A small-molecule ligand and the protein it binds are described below.
Small molecule (SMILES): C[C@@H](N)C(=O)O

Sequence of chain 1.A:
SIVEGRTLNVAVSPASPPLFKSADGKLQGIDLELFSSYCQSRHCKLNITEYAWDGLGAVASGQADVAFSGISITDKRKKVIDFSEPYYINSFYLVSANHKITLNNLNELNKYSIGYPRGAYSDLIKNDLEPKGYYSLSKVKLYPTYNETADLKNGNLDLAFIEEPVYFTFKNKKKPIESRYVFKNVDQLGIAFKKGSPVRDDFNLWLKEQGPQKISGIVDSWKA

Binding-site contacts:
Ligand atom CA contacts residue TRP57 of chain 1.A at 4.4 Å (hydrophobic).
Ligand atom OXT contacts residue ALA127 of chain 1.A at 2.8 Å (h-bond).
Ligand atom OXT contacts residue SER77 of chain 1.A at 4.1 Å.
Ligand atom CB contacts residue PHE97 of chain 1.A at 4.2 Å (hydrophobic).
Ligand atom N contacts residue LEU198 of chain 1.A at 3.7 Å.
Ligand atom CA contacts residue GLY75 of chain 1.A at 3.8 Å.
Ligand atom OXT contacts residue TRP57 of chain 1.A at 3.6 Å.
Ligand atom O contacts residue TRP57 of chain 1.A at 3.4 Å.
Ligand atom CA contacts residue TYR153 of chain 1.A at 4.5 Å (hydrophobic).
Ligand atom C contacts residue SER77 of chain 1.A at 3.5 Å.
Ligand atom O contacts residue ARG82 of chain 1.A at 2.7 Å (salt-bridge).
Ligand atom CA contacts residue SER77 of chain 1.A at 3.5 Å.
Ligand atom CA contacts residue MSE126 of chain 1.A at 4.0 Å.
Ligand atom C contacts residue TRP57 of chain 1.A at 3.5 Å (hydrophobic).
Ligand atom N contacts residue GLU171 of chain 1.A at 2.8 Å (salt-bridge).
Ligand atom N contacts residue ILE76 of chain 1.A at 4.4 Å.
Ligand atom CB contacts residue TYR128 of chain 1.A at 3.6 Å (hydrophobic).
Ligand atom C contacts residue ALA127 of chain 1.A at 3.9 Å (hydrophobic).
Ligand atom N contacts residue SER77 of chain 1.A at 3.0 Å (h-bond).
Ligand atom C contacts residue GLY75 of chain 1.A at 4.1 Å.
Ligand atom C contacts residue MSE126 of chain 1.A at 4.1 Å.
Ligand atom CA contacts residue GLU171 of chain 1.A at 3.5 Å.
Ligand atom O contacts residue ILE76 of chain 1.A at 3.5 Å.
Ligand atom C contacts residue ARG82 of chain 1.A at 3.4 Å.
Ligand atom CB contacts residue ALA127 of chain 1.A at 4.0 Å (hydrophobic).
Ligand atom OXT contacts residue GLY125 of chain 1.A at 4.5 Å.
Ligand atom CB contacts residue TYR153 of chain 1.A at 4.1 Å (hydrophobic).
Ligand atom CB contacts residue MSE126 of chain 1.A at 4.1 Å.
Ligand atom CB contacts residue GLU171 of chain 1.A at 3.7 Å.
Ligand atom OXT contacts residue MSE126 of chain 1.A at 3.4 Å.
Ligand atom N contacts residue GLY75 of chain 1.A at 2.8 Å (h-bond).
Ligand atom OXT contacts residue ARG82 of chain 1.A at 2.9 Å (salt-bridge).
Ligand atom O contacts residue SER77 of chain 1.A at 2.8 Å (h-bond).
Ligand atom CB contacts residue SER77 of chain 1.A at 3.6 Å.
Ligand atom O contacts residue GLY75 of chain 1.A at 3.6 Å (h-bond).